Binding-site contacts:
Ligand atom C7 contacts residue ASN61 of chain 2.A at 3.3 Å.
Ligand atom C4 contacts residue ASN61 of chain 2.A at 4.2 Å.
Ligand atom N2 contacts residue ASN61 of chain 2.A at 2.8 Å (h-bond).
Ligand atom C1 contacts residue ASN61 of chain 2.A at 1.4 Å.
Ligand atom O5 contacts residue ASN61 of chain 2.A at 2.4 Å (h-bond).
Ligand atom C2 contacts residue ASN61 of chain 2.A at 2.5 Å.
Ligand atom C3 contacts residue ASN61 of chain 2.A at 3.7 Å.
Ligand atom C5 contacts residue ASN61 of chain 2.A at 3.6 Å.
Ligand atom C8 contacts residue ASN61 of chain 2.A at 4.3 Å.
Ligand atom O7 contacts residue ASN61 of chain 2.A at 3.6 Å.

A protein and the small-molecule ligand that binds it are described below.
Small molecule (SMILES): CC(=O)N[C@H]1[C@H](O[C@H]2[C@H](O)[C@@H](NC(C)=O)CO[C@@H]2CO)O[C@H](CO)[C@@H](O)[C@@H]1O

Sequence of chain 2.A:
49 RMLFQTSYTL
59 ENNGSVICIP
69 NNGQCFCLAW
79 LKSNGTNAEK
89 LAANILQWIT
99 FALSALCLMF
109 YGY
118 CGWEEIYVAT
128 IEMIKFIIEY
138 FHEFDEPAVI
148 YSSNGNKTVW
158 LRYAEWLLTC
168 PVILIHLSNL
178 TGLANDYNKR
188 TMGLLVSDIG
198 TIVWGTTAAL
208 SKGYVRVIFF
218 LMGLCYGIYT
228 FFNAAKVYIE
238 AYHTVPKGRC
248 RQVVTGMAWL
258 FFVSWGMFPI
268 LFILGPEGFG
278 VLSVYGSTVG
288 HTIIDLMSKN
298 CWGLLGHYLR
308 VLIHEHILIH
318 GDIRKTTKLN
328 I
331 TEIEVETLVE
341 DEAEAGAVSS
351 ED